Sequence of chain 1.C:
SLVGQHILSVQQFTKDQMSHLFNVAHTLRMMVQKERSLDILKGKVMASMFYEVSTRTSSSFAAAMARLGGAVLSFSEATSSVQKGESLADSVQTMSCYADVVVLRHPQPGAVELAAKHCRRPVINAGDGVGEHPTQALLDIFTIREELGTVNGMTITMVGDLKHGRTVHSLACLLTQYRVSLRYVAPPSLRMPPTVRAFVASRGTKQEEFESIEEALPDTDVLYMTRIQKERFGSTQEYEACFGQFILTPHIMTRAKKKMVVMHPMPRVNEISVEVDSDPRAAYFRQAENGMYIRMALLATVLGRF

Binding-site contacts:
Ligand atom P contacts residue SER89 of chain 1.C at 3.5 Å.
Ligand atom P contacts residue ARG64 of chain 1.B at 3.8 Å.
Ligand atom O4 contacts residue LYS92 of chain 1.C at 3.0 Å (salt-bridge).
Ligand atom P contacts residue SER62 of chain 1.B at 3.8 Å.
Ligand atom C2 contacts residue THR175 of chain 1.B at 3.8 Å.
Ligand atom O1 contacts residue GLN144 of chain 1.B at 3.5 Å (h-bond).
Ligand atom P contacts residue THR63 of chain 1.B at 3.9 Å.
Ligand atom O3P contacts residue ARG64 of chain 1.B at 2.8 Å (salt-bridge).
Ligand atom C5 contacts residue GLN237 of chain 1.B at 3.6 Å.
Ligand atom C1P contacts residue ARG64 of chain 1.B at 3.6 Å.
Ligand atom O5 contacts residue GLN237 of chain 1.B at 3.5 Å (h-bond).
Ligand atom C5 contacts residue ARG235 of chain 1.B at 3.5 Å.
Ligand atom O2 contacts residue ARG174 of chain 1.B at 2.8 Å (salt-bridge).
Ligand atom N2 contacts residue MET274 of chain 1.B at 2.9 Å (h-bond).
Ligand atom O3P contacts residue SER89 of chain 1.C at 2.8 Å (h-bond).
Ligand atom C4 contacts residue ARG174 of chain 1.B at 3.5 Å.
Ligand atom O1 contacts residue ARG113 of chain 1.B at 3.0 Å (salt-bridge).
Ligand atom O2P contacts residue ARG113 of chain 1.B at 3.0 Å (salt-bridge).
Ligand atom O1P contacts residue ARG113 of chain 1.B at 3.1 Å (salt-bridge).
Ligand atom O5 contacts residue ARG235 of chain 1.B at 2.9 Å (salt-bridge).
Ligand atom O2P contacts residue SER62 of chain 1.B at 2.7 Å (h-bond).
Ligand atom O2 contacts residue LYS92 of chain 1.C at 3.4 Å (salt-bridge).
Ligand atom O3 contacts residue HIS141 of chain 1.B at 3.9 Å.
Ligand atom O3P contacts residue THR63 of chain 1.B at 2.8 Å (h-bond).
Ligand atom C3 contacts residue MET274 of chain 1.B at 3.7 Å (hydrophobic).
Ligand atom O2P contacts residue ARG64 of chain 1.B at 3.8 Å.
Ligand atom P contacts residue ARG113 of chain 1.B at 3.7 Å.
Ligand atom O4 contacts residue ARG235 of chain 1.B at 3.0 Å (salt-bridge).
Ligand atom O2 contacts residue ARG113 of chain 1.B at 3.3 Å (salt-bridge).
Ligand atom O1 contacts residue HIS141 of chain 1.B at 2.9 Å (h-bond).
Ligand atom O3 contacts residue ARG174 of chain 1.B at 3.0 Å (salt-bridge).
Ligand atom O1 contacts residue THR65 of chain 1.B at 3.2 Å (h-bond).
Ligand atom C1P contacts residue MET274 of chain 1.B at 3.3 Å (hydrophobic).
Ligand atom O2P contacts residue THR65 of chain 1.B at 3.0 Å (h-bond).
Ligand atom O1P contacts residue SER89 of chain 1.C at 3.0 Å (h-bond).
Ligand atom C1 contacts residue MET274 of chain 1.B at 3.6 Å (hydrophobic).
Ligand atom C1 contacts residue ARG113 of chain 1.B at 3.7 Å.
Ligand atom O1P contacts residue LYS92 of chain 1.C at 2.7 Å (salt-bridge).
Ligand atom O3 contacts residue THR175 of chain 1.B at 3.6 Å.
Ligand atom C5 contacts residue MET274 of chain 1.B at 3.7 Å (hydrophobic).

This protein binds this small molecule.
Small molecule (SMILES): O=C(O)C[C@H](NC(=O)CP(=O)(O)O)C(=O)O

Sequence of chain 1.B:
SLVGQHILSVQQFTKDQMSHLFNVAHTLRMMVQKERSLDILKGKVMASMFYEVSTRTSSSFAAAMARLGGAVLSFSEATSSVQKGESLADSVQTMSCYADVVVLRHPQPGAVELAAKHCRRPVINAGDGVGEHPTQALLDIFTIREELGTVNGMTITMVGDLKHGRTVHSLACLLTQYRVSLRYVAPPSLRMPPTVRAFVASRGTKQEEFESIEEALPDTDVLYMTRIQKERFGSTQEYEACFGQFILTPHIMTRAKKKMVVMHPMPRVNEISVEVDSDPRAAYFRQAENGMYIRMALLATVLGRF